Sequence of chain 54.E:
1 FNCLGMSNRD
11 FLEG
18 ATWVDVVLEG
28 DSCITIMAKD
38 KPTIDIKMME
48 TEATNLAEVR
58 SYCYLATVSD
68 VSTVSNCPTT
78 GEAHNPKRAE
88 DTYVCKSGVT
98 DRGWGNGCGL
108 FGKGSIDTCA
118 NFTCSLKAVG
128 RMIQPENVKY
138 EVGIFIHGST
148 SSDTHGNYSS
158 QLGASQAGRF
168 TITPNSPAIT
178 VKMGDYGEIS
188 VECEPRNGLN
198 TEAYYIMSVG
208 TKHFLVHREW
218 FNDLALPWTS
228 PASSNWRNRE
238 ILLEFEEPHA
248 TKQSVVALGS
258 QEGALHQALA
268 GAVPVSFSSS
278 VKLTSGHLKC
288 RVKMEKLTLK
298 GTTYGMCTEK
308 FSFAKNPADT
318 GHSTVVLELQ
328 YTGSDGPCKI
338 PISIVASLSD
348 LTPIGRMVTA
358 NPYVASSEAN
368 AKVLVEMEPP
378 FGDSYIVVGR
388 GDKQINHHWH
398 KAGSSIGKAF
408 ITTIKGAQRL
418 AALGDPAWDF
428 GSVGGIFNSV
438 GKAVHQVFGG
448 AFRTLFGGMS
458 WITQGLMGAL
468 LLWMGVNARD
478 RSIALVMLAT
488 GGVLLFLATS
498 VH

Binding-site contacts:
Ligand atom C8 contacts residue ASP67 of chain 54.E at 4.0 Å.
Ligand atom C4 contacts residue ASN118 of chain 54.E at 4.2 Å.
Ligand atom N2 contacts residue TYR90 of chain 54.E at 4.2 Å.
Ligand atom O6 contacts residue PHE119 of chain 54.E at 3.2 Å (h-bond).
Ligand atom C7 contacts residue TYR90 of chain 54.E at 4.2 Å (hydrophobic).
Ligand atom C5 contacts residue ASN118 of chain 54.E at 3.6 Å.
Ligand atom O5 contacts residue ASN118 of chain 54.E at 2.4 Å (h-bond).
Ligand atom O6 contacts residue THR120 of chain 54.E at 3.5 Å (h-bond).
Ligand atom C2 contacts residue ASN118 of chain 54.E at 2.5 Å.
Ligand atom C8 contacts residue TYR90 of chain 54.E at 3.6 Å (hydrophobic).
Ligand atom O7 contacts residue ASN118 of chain 54.E at 3.4 Å (h-bond).
Ligand atom C6 contacts residue THR120 of chain 54.E at 4.0 Å.
Ligand atom C1 contacts residue SER66 of chain 54.E at 4.4 Å.
Ligand atom C5 contacts residue THR120 of chain 54.E at 4.5 Å.
Ligand atom N2 contacts residue ASN118 of chain 54.E at 2.9 Å (h-bond).
Ligand atom C3 contacts residue ASN118 of chain 54.E at 3.8 Å.
Ligand atom C8 contacts residue ASN118 of chain 54.E at 4.3 Å.
Ligand atom O6 contacts residue THR89 of chain 54.E at 3.8 Å.
Ligand atom O6 contacts residue ASN118 of chain 54.E at 4.1 Å.
Ligand atom O5 contacts residue THR120 of chain 54.E at 3.7 Å.
Ligand atom C7 contacts residue ASP67 of chain 54.E at 4.3 Å.
Ligand atom O7 contacts residue ASP67 of chain 54.E at 4.3 Å.
Ligand atom C7 contacts residue ASN118 of chain 54.E at 3.3 Å.
Ligand atom O5 contacts residue SER66 of chain 54.E at 4.3 Å.
Ligand atom C1 contacts residue ASN118 of chain 54.E at 1.4 Å.
Ligand atom O7 contacts residue SER66 of chain 54.E at 3.6 Å.

A small-molecule ligand and the protein it binds are described below.
Small molecule (SMILES): CC(=O)N[C@@H]1[C@@H](O)[C@H](O)[C@@H](CO)O[C@H]1O